The protein below binds the small molecule below.
Small molecule (SMILES): CC(=O)N[C@@H]1[C@@H](O)[C@H](O)[C@@H](CO)O[C@H]1O

Sequence of chain 1.A:
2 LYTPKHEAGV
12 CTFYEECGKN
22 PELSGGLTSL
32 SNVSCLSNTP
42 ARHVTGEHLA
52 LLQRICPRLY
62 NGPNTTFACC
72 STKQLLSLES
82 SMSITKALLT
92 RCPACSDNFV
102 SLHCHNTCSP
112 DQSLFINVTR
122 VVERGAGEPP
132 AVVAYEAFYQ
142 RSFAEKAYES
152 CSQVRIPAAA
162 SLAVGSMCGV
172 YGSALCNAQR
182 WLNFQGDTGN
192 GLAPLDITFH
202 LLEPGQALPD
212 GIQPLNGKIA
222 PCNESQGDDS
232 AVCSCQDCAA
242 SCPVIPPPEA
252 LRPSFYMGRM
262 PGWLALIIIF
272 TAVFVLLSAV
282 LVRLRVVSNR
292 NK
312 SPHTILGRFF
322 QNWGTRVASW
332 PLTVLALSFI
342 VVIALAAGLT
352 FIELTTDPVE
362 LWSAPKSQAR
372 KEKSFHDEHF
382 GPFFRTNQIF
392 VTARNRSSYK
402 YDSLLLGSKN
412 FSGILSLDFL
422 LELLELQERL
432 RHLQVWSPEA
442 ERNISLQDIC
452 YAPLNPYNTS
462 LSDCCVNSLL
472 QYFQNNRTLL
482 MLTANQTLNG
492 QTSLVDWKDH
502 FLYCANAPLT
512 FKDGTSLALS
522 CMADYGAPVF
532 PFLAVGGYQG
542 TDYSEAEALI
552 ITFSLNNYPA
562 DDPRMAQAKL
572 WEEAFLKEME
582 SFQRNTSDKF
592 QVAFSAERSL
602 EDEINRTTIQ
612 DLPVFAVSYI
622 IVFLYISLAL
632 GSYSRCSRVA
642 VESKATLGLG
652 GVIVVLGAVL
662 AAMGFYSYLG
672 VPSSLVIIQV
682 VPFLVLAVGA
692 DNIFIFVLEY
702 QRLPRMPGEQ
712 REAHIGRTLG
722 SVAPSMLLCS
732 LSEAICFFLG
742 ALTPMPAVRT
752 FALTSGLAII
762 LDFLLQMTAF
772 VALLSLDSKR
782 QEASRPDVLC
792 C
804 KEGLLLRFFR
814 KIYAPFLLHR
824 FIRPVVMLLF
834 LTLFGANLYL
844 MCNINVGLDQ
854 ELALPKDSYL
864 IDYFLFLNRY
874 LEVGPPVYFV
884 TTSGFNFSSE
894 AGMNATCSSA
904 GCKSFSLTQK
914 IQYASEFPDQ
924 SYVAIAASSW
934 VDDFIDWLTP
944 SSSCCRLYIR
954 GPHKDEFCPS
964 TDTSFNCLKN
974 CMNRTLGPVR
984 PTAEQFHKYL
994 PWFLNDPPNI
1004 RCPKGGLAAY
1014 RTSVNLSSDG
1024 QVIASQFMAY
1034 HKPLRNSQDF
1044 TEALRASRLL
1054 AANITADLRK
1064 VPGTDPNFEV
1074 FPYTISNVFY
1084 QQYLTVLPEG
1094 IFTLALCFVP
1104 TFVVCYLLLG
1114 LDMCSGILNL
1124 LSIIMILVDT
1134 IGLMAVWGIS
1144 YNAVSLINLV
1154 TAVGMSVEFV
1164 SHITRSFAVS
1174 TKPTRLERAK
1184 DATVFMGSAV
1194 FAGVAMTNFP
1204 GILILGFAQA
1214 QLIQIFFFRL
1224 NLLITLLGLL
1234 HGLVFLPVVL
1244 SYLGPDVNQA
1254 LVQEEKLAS

Binding-site contacts:
Ligand atom O5 contacts residue ASN976 of chain 1.A at 2.4 Å (h-bond).
Ligand atom C7 contacts residue ASN976 of chain 1.A at 3.5 Å.
Ligand atom O7 contacts residue ASN976 of chain 1.A at 3.8 Å.
Ligand atom C4 contacts residue ASN976 of chain 1.A at 4.3 Å.
Ligand atom C2 contacts residue ASN976 of chain 1.A at 2.5 Å.
Ligand atom C5 contacts residue ASN976 of chain 1.A at 3.7 Å.
Ligand atom C3 contacts residue ASN976 of chain 1.A at 3.8 Å.
Ligand atom O6 contacts residue ASN976 of chain 1.A at 4.0 Å.
Ligand atom C1 contacts residue ASN976 of chain 1.A at 1.4 Å.
Ligand atom N2 contacts residue ASN976 of chain 1.A at 2.9 Å (h-bond).
Ligand atom O6 contacts residue CYS974 of chain 1.A at 4.5 Å.